A small-molecule ligand and the protein it binds are described below.
Small molecule (SMILES): CC(=O)N[C@H]1[C@H](O[C@H]2[C@H](O)[C@@H](NC(C)=O)CO[C@@H]2CO)O[C@H](CO)[C@@H](O)[C@@H]1O

Sequence of chain 7.C:
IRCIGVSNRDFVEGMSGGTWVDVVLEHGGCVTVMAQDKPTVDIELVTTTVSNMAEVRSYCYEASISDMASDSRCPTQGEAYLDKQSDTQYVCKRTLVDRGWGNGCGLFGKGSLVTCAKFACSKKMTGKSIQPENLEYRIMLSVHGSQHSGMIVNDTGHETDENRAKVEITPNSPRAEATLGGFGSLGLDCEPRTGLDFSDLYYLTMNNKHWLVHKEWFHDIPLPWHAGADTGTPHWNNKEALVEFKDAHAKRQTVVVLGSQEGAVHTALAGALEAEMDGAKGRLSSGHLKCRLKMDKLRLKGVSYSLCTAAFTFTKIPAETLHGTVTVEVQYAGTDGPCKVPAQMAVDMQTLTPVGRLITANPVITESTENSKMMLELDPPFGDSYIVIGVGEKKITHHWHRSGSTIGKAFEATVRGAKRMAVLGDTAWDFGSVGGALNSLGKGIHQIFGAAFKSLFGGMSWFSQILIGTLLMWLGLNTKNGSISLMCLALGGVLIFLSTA

Binding-site contacts:
Ligand atom O6 contacts residue MET151 of chain 7.C at 3.4 Å.
Ligand atom C1 contacts residue ASN154 of chain 7.C at 3.4 Å.
Ligand atom C6 contacts residue MET151 of chain 7.C at 4.5 Å (hydrophobic).
Ligand atom N2 contacts residue ASN154 of chain 7.C at 3.8 Å.
Ligand atom O7 contacts residue ASN154 of chain 7.C at 2.6 Å (h-bond).
Ligand atom C2 contacts residue THR156 of chain 7.C at 4.2 Å.
Ligand atom C2 contacts residue ASN154 of chain 7.C at 3.5 Å.
Ligand atom C1 contacts residue THR156 of chain 7.C at 3.6 Å.
Ligand atom C8 contacts residue THR156 of chain 7.C at 4.0 Å.
Ligand atom C8 contacts residue ASN154 of chain 7.C at 3.6 Å.
Ligand atom C7 contacts residue ASN154 of chain 7.C at 3.3 Å.
Ligand atom O5 contacts residue ASN154 of chain 7.C at 4.0 Å.
Ligand atom C7 contacts residue THR156 of chain 7.C at 3.9 Å.
Ligand atom N2 contacts residue THR156 of chain 7.C at 3.6 Å (h-bond).